Sequence of chain 1.A:
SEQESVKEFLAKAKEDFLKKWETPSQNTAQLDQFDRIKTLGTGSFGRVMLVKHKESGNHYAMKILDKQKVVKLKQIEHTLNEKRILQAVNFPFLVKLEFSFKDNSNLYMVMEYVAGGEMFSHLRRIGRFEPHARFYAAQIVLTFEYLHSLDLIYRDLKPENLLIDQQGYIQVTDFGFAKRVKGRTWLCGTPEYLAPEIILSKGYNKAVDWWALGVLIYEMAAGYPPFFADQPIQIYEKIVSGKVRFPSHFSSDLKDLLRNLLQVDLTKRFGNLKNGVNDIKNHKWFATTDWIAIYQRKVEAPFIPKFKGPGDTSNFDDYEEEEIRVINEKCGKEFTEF

A small-molecule ligand and the protein it binds are described below.
Small molecule (SMILES): Nc1ncnc2c1ncn2[C@@H]1O[C@H](CO[P](=O)(O)O[P](=O)(O)NP(=O)(O)O)[C@@H](O)[C@H]1O

Binding-site contacts:
Ligand atom PG contacts residue ASP184 of chain 1.A at 3.3 Å.
Ligand atom O1G contacts residue SER17 of chain 1.B at 3.2 Å (h-bond).
Ligand atom N3B contacts residue MG1 of chain 1.E at 3.4 Å.
Ligand atom O2G contacts residue ASN171 of chain 1.A at 3.4 Å (h-bond).
Ligand atom O3G contacts residue SER17 of chain 1.B at 2.7 Å (h-bond).
Ligand atom N3B contacts residue ASP184 of chain 1.A at 3.3 Å (salt-bridge).
Ligand atom C5 contacts residue LEU173 of chain 1.A at 3.4 Å (hydrophobic).
Ligand atom N6 contacts residue VAL104 of chain 1.A at 3.4 Å.
Ligand atom PG contacts residue MG1 of chain 1.F at 2.7 Å.
Ligand atom O3' contacts residue ARG14 of chain 1.B at 2.9 Å (salt-bridge).
Ligand atom PG contacts residue MG1 of chain 1.E at 3.1 Å.
Ligand atom O2B contacts residue GLY52 of chain 1.A at 3.4 Å.
Ligand atom N7 contacts residue THR183 of chain 1.A at 3.1 Å (h-bond).
Ligand atom O1B contacts residue MG1 of chain 1.E at 2.0 Å.
Ligand atom PA contacts residue MG1 of chain 1.F at 3.4 Å.
Ligand atom PG contacts residue SER17 of chain 1.B at 3.5 Å.
Ligand atom N3B contacts residue MG1 of chain 1.F at 2.5 Å.
Ligand atom O2G contacts residue LYS168 of chain 1.A at 3.0 Å (salt-bridge).
Ligand atom O3G contacts residue ASP184 of chain 1.A at 3.2 Å (salt-bridge).
Ligand atom O5' contacts residue VAL57 of chain 1.A at 3.4 Å.
Ligand atom O2A contacts residue ASP184 of chain 1.A at 3.0 Å (salt-bridge).
Ligand atom O3' contacts residue GLU170 of chain 1.A at 3.0 Å (salt-bridge).
Ligand atom C2 contacts residue VAL123 of chain 1.A at 3.4 Å (hydrophobic).
Ligand atom O1A contacts residue LYS72 of chain 1.A at 2.9 Å (salt-bridge).
Ligand atom N3 contacts residue PHE327 of chain 1.A at 3.5 Å.
Ligand atom O2A contacts residue ASN171 of chain 1.A at 3.1 Å (h-bond).
Ligand atom O2G contacts residue ASP184 of chain 1.A at 2.9 Å (salt-bridge).
Ligand atom C6 contacts residue ALA70 of chain 1.A at 3.5 Å (hydrophobic).
Ligand atom N1 contacts residue VAL123 of chain 1.A at 3.0 Å (h-bond).
Ligand atom O2A contacts residue MG1 of chain 1.F at 2.1 Å.
Ligand atom O1B contacts residue ASP184 of chain 1.A at 2.9 Å (salt-bridge).
Ligand atom O1A contacts residue ASP184 of chain 1.A at 3.3 Å.
Ligand atom O3G contacts residue MG1 of chain 1.E at 1.9 Å.
Ligand atom O4' contacts residue VAL57 of chain 1.A at 3.4 Å.
Ligand atom N6 contacts residue GLU121 of chain 1.A at 2.8 Å (salt-bridge).
Ligand atom O2' contacts residue GLU127 of chain 1.A at 2.5 Å (salt-bridge).
Ligand atom O1B contacts residue LYS72 of chain 1.A at 3.0 Å (salt-bridge).
Ligand atom O3' contacts residue GLU127 of chain 1.A at 2.7 Å (salt-bridge).
Ligand atom O2G contacts residue MG1 of chain 1.F at 1.9 Å.
Ligand atom PB contacts residue MG1 of chain 1.E at 3.2 Å.

Sequence of chain 1.B:
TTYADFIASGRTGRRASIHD